Sequence of chain 1.C:
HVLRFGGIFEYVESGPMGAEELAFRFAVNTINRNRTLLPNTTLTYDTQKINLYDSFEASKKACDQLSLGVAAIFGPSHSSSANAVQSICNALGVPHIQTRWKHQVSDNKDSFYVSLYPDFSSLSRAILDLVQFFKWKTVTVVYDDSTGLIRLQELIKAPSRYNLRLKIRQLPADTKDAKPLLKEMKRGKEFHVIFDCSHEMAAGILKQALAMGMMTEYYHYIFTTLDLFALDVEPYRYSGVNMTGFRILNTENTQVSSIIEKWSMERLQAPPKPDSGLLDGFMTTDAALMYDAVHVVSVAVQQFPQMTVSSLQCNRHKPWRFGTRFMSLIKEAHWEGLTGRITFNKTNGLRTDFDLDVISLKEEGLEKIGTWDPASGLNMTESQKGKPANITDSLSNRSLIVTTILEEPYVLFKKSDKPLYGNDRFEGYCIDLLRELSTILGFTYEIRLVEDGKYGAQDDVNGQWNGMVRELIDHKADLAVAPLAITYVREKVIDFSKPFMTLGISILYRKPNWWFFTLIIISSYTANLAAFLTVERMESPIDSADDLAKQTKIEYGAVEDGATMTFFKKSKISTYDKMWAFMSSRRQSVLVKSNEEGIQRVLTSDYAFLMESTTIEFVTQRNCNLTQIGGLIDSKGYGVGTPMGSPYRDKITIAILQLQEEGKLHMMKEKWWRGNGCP

Binding-site contacts:
Ligand atom C1 contacts residue ASN275 of chain 1.C at 1.4 Å.
Ligand atom N2 contacts residue HIS253 of chain 1.C at 3.5 Å (h-bond).
Ligand atom O7 contacts residue ASN275 of chain 1.C at 3.1 Å (h-bond).
Ligand atom O5 contacts residue ASN275 of chain 1.C at 2.3 Å (h-bond).
Ligand atom C4 contacts residue ASN275 of chain 1.C at 4.2 Å.
Ligand atom C2 contacts residue HIS253 of chain 1.C at 4.2 Å.
Ligand atom C8 contacts residue TYR252 of chain 1.C at 4.3 Å (hydrophobic).
Ligand atom C7 contacts residue ASN275 of chain 1.C at 3.1 Å.
Ligand atom N2 contacts residue ASN275 of chain 1.C at 2.8 Å (h-bond).
Ligand atom C8 contacts residue TYR251 of chain 1.C at 3.9 Å (hydrophobic).
Ligand atom C7 contacts residue HIS253 of chain 1.C at 4.3 Å.
Ligand atom C8 contacts residue ASN275 of chain 1.C at 3.8 Å.
Ligand atom C3 contacts residue ASN275 of chain 1.C at 3.7 Å.
Ligand atom C8 contacts residue HIS253 of chain 1.C at 3.8 Å.
Ligand atom C2 contacts residue ASN275 of chain 1.C at 2.3 Å.
Ligand atom O7 contacts residue GLU250 of chain 1.C at 3.9 Å.
Ligand atom C5 contacts residue ASN275 of chain 1.C at 3.6 Å.
Ligand atom C8 contacts residue HIS225 of chain 1.C at 3.6 Å.

This small molecule binds to this protein.
Small molecule (SMILES): CC(=O)N[C@H]1[C@H](O[C@H]2[C@H](O)[C@@H](NC(C)=O)CO[C@@H]2CO)O[C@H](CO)[C@@H](O[C@@H]2O[C@H](CO[C@H]3O[C@H](CO)[C@@H](O)[C@H](O)[C@@H]3O)[C@@H](O)[C@H](O[C@H]3O[C@H](CO)[C@@H](O)[C@H](O)[C@@H]3O)[C@@H]2O)[C@@H]1O